Sequence of chain 1.A:
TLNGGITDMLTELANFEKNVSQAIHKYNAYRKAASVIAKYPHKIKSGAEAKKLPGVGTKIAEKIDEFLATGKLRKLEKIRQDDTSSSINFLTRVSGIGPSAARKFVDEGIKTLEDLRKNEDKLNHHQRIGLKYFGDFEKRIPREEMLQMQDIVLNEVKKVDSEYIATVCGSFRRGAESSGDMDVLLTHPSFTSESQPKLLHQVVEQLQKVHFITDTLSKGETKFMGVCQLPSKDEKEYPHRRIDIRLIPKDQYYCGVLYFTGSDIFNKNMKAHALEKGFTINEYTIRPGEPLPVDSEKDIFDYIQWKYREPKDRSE

A protein and the small-molecule ligand that binds it are described below.
Small molecule (SMILES): Nc1ncnc2c1ncn2[C@H]1C[C@H](O)[C@@H](CO[P](=O)(O)C[P](=O)(O)OP(=O)(O)O)O1

Binding-site contacts:
Ligand atom C6 contacts residue ASP276 of chain 1.A at 3.3 Å.
Ligand atom C3A contacts residue MN1 of chain 1.F at 3.5 Å.
Ligand atom C5' contacts residue ASP192 of chain 1.A at 3.5 Å.
Ligand atom C5 contacts residue ASP276 of chain 1.A at 3.2 Å.
Ligand atom O3' contacts residue GLY274 of chain 1.A at 3.4 Å.
Ligand atom PB contacts residue MN1 of chain 1.F at 3.1 Å.
Ligand atom PA contacts residue MN1 of chain 1.E at 3.5 Å.
Ligand atom N3 contacts residue TYR271 of chain 1.A at 3.2 Å.
Ligand atom C2 contacts residue TYR271 of chain 1.A at 3.2 Å (hydrophobic).
Ligand atom O2G contacts residue ARG149 of chain 1.A at 3.7 Å.
Ligand atom O1B contacts residue SER180 of chain 1.A at 3.2 Å (h-bond).
Ligand atom O3B contacts residue MN1 of chain 1.F at 3.6 Å.
Ligand atom O3' contacts residue THR273 of chain 1.A at 3.2 Å (h-bond).
Ligand atom C2' contacts residue ASN279 of chain 1.A at 3.7 Å.
Ligand atom C2' contacts residue TYR271 of chain 1.A at 3.1 Å (hydrophobic).
Ligand atom PG contacts residue SER180 of chain 1.A at 3.6 Å.
Ligand atom PG contacts residue MN1 of chain 1.F at 3.4 Å.
Ligand atom O2B contacts residue ARG183 of chain 1.A at 3.0 Å (salt-bridge).
Ligand atom C4' contacts residue PHE272 of chain 1.A at 3.4 Å (hydrophobic).
Ligand atom O1A contacts residue ASP192 of chain 1.A at 3.0 Å (salt-bridge).
Ligand atom C2' contacts residue GLY274 of chain 1.A at 3.6 Å.
Ligand atom O1B contacts residue MN1 of chain 1.F at 2.0 Å.
Ligand atom O1A contacts residue MN1 of chain 1.F at 2.2 Å.
Ligand atom O1A contacts residue MN1 of chain 1.E at 2.1 Å.
Ligand atom C2 contacts residue ASN279 of chain 1.A at 3.5 Å.
Ligand atom O2G contacts residue SER188 of chain 1.A at 3.5 Å.
Ligand atom O3G contacts residue ASP190 of chain 1.A at 2.9 Å (salt-bridge).
Ligand atom O3G contacts residue MN1 of chain 1.F at 2.2 Å.
Ligand atom N7 contacts residue ASP276 of chain 1.A at 3.5 Å.
Ligand atom C1' contacts residue TYR271 of chain 1.A at 3.5 Å (hydrophobic).
Ligand atom O1B contacts residue GLY179 of chain 1.A at 3.3 Å.
Ligand atom O3B contacts residue SER180 of chain 1.A at 3.5 Å.
Ligand atom O1B contacts residue ASP192 of chain 1.A at 2.8 Å (salt-bridge).
Ligand atom O3' contacts residue ARG183 of chain 1.A at 3.3 Å (salt-bridge).
Ligand atom PA contacts residue MN1 of chain 1.F at 3.2 Å.
Ligand atom O2G contacts residue GLY189 of chain 1.A at 2.7 Å (h-bond).
Ligand atom N3 contacts residue ASN279 of chain 1.A at 3.0 Å (h-bond).
Ligand atom PG contacts residue GLY189 of chain 1.A at 3.7 Å.
Ligand atom O1A contacts residue ASP190 of chain 1.A at 2.9 Å (salt-bridge).
Ligand atom O2G contacts residue SER180 of chain 1.A at 2.5 Å (h-bond).